A protein and the small-molecule ligand that binds it are described below.
Small molecule (SMILES): CC(=O)N[C@@H]1[C@@H](O)[C@H](O)[C@@H](CO)O[C@H]1O

Sequence of chain 1.C:
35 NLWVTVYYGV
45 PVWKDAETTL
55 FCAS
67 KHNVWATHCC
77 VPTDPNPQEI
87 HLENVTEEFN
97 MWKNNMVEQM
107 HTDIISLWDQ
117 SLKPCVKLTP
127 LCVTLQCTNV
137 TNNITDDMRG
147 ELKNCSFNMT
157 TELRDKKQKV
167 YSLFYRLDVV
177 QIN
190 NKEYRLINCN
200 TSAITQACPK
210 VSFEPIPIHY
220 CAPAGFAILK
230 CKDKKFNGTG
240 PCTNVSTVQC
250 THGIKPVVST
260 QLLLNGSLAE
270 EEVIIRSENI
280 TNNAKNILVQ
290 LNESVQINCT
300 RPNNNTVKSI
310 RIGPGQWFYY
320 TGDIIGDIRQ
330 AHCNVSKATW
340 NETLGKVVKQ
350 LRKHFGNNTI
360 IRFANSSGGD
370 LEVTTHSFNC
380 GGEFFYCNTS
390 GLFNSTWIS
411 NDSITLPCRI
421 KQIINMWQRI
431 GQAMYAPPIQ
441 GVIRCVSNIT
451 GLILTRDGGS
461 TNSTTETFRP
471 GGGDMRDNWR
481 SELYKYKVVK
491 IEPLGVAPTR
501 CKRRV

Binding-site contacts:
Ligand atom C1 contacts residue ASN340 of chain 1.C at 1.5 Å.
Ligand atom C2 contacts residue ASN340 of chain 1.C at 2.5 Å.
Ligand atom O6 contacts residue SER394 of chain 1.C at 3.7 Å.
Ligand atom C6 contacts residue THR395 of chain 1.C at 3.6 Å.
Ligand atom C6 contacts residue TRP396 of chain 1.C at 3.3 Å (hydrophobic).
Ligand atom C7 contacts residue ASN340 of chain 1.C at 3.8 Å.
Ligand atom O7 contacts residue ASN340 of chain 1.C at 4.3 Å.
Ligand atom C5 contacts residue ASN340 of chain 1.C at 3.8 Å.
Ligand atom N2 contacts residue ASN340 of chain 1.C at 2.9 Å (h-bond).
Ligand atom C3 contacts residue ASN340 of chain 1.C at 3.9 Å.
Ligand atom O5 contacts residue TRP396 of chain 1.C at 3.4 Å.
Ligand atom C5 contacts residue TRP396 of chain 1.C at 4.1 Å (hydrophobic).
Ligand atom O5 contacts residue ASN340 of chain 1.C at 2.5 Å (h-bond).
Ligand atom C4 contacts residue ASN340 of chain 1.C at 4.4 Å.
Ligand atom O6 contacts residue THR395 of chain 1.C at 3.0 Å (h-bond).
Ligand atom O6 contacts residue TRP396 of chain 1.C at 3.4 Å.